A small-molecule ligand and the protein it binds are described below.
Small molecule (SMILES): Nc1ccc2ccc(CNCCc3cccc(F)c3)cc2n1

Sequence of chain 1.A:
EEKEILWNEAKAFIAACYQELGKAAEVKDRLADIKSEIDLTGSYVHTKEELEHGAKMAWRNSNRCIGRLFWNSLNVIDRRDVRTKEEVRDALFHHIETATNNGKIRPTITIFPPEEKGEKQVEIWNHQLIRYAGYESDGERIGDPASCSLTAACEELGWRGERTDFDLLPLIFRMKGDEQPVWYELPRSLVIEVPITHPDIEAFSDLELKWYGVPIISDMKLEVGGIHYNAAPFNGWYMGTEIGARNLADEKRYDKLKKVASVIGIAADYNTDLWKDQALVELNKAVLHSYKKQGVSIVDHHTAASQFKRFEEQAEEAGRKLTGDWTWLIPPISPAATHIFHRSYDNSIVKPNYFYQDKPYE

Binding-site contacts:
Ligand atom N02 contacts residue TYR239 of chain 1.A at 4.0 Å.
Ligand atom C07 contacts residue PEG1 of chain 1.H at 3.7 Å.
Ligand atom C22 contacts residue ARG132 of chain 1.A at 3.9 Å.
Ligand atom F23 contacts residue ARG132 of chain 1.A at 3.8 Å.
Ligand atom C06 contacts residue PHE235 of chain 1.A at 4.1 Å (hydrophobic).
Ligand atom N02 contacts residue HEM1 of chain 1.B at 3.5 Å.
Ligand atom C05 contacts residue ILE218 of chain 1.A at 3.7 Å (hydrophobic).
Ligand atom C07 contacts residue HEM1 of chain 1.B at 3.4 Å.
Ligand atom C26 contacts residue PEG1 of chain 1.H at 3.2 Å.
Ligand atom C08 contacts residue ILE218 of chain 1.A at 3.9 Å (hydrophobic).
Ligand atom C09 contacts residue ILE218 of chain 1.A at 4.0 Å (hydrophobic).
Ligand atom C13 contacts residue HEM1 of chain 1.B at 3.3 Å.
Ligand atom C06 contacts residue ILE218 of chain 1.A at 3.6 Å (hydrophobic).
Ligand atom F23 contacts residue ARG254 of chain 1.A at 3.8 Å.
Ligand atom C06 contacts residue HEM1 of chain 1.B at 3.6 Å.
Ligand atom C14 contacts residue HEM1 of chain 1.B at 3.4 Å.
Ligand atom C02 contacts residue HEM1 of chain 1.B at 3.7 Å.
Ligand atom C10 contacts residue ILE218 of chain 1.A at 3.9 Å (hydrophobic).
Ligand atom N02 contacts residue TRP238 of chain 1.A at 3.0 Å (h-bond).
Ligand atom C03 contacts residue HEM1 of chain 1.B at 3.0 Å.
Ligand atom F23 contacts residue ALA147 of chain 1.A at 3.2 Å.
Ligand atom N02 contacts residue GLU243 of chain 1.A at 2.9 Å (salt-bridge).
Ligand atom N12 contacts residue HEM1 of chain 1.B at 2.8 Å (h-bond).
Ligand atom C07 contacts residue ILE218 of chain 1.A at 3.5 Å (hydrophobic).
Ligand atom C02 contacts residue GLU243 of chain 1.A at 3.6 Å.
Ligand atom C10 contacts residue HEM1 of chain 1.B at 3.9 Å.
Ligand atom C25 contacts residue PEG1 of chain 1.H at 3.1 Å.
Ligand atom C13 contacts residue PEG1 of chain 1.H at 3.3 Å.
Ligand atom C10 contacts residue GLU243 of chain 1.A at 3.5 Å.
Ligand atom C23 contacts residue ARG132 of chain 1.A at 4.1 Å.
Ligand atom N01 contacts residue GLU243 of chain 1.A at 2.7 Å (salt-bridge).
Ligand atom C09 contacts residue GLU243 of chain 1.A at 3.5 Å.
Ligand atom N12 contacts residue PEG1 of chain 1.H at 3.3 Å (h-bond).
Ligand atom C08 contacts residue HEM1 of chain 1.B at 3.8 Å.
Ligand atom C05 contacts residue HEM1 of chain 1.B at 3.7 Å.
Ligand atom C11 contacts residue HEM1 of chain 1.B at 3.2 Å.
Ligand atom C11 contacts residue PEG1 of chain 1.H at 3.7 Å.
Ligand atom C04 contacts residue HEM1 of chain 1.B at 3.1 Å.
Ligand atom C09 contacts residue HEM1 of chain 1.B at 3.5 Å.
Ligand atom C04 contacts residue PHE235 of chain 1.A at 4.2 Å (hydrophobic).